Sequence of chain 1.A:
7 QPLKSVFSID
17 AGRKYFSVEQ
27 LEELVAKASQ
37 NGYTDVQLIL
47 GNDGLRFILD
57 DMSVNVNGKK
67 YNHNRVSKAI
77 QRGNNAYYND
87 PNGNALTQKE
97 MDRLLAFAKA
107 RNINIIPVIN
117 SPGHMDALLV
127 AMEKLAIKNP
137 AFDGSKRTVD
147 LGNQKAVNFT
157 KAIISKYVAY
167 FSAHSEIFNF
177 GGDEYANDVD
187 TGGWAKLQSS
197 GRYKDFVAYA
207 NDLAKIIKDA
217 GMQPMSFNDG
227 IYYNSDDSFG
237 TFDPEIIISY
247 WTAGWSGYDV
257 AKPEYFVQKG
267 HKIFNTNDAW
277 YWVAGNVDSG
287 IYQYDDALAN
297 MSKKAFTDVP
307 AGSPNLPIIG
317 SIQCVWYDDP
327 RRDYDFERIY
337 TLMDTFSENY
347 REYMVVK

Binding-site contacts:
Ligand atom C contacts residue GLU348 of chain 1.A at 3.7 Å.
Ligand atom N contacts residue GLU348 of chain 1.A at 3.1 Å (salt-bridge).
Ligand atom O contacts residue GLU348 of chain 1.A at 2.8 Å (salt-bridge).
Ligand atom CA contacts residue GLU348 of chain 1.A at 3.9 Å.

This small molecule binds to this protein.
Small molecule (SMILES): C[C@H](NC(=O)CN)C(=O)NCC(=O)N[C@@H](C)C(=O)N[C@@H](C)C=O